Binding-site contacts:
Ligand atom CL1 contacts residue PRO47 of chain 1.B at 3.3 Å.
Ligand atom S24 contacts residue GLU205 of chain 1.B at 3.6 Å.
Ligand atom O28 contacts residue GLN79 of chain 1.B at 3.3 Å.
Ligand atom C04 contacts residue TYR87 of chain 1.A at 3.7 Å (hydrophobic).
Ligand atom C21 contacts residue PHE145 of chain 1.B at 3.5 Å (hydrophobic).
Ligand atom O26 contacts residue MET176 of chain 1.B at 3.1 Å.
Ligand atom C20 contacts residue PHE145 of chain 1.B at 3.5 Å (hydrophobic).
Ligand atom C05 contacts residue GLN79 of chain 1.B at 3.6 Å.
Ligand atom C07 contacts residue GLN79 of chain 1.B at 3.6 Å.
Ligand atom C12 contacts residue GLN79 of chain 1.B at 3.6 Å.
Ligand atom O26 contacts residue SER177 of chain 1.B at 3.2 Å (h-bond).
Ligand atom C18 contacts residue LEU113 of chain 1.A at 3.5 Å (hydrophobic).
Ligand atom C22 contacts residue LEU113 of chain 1.A at 3.5 Å (hydrophobic).
Ligand atom C15 contacts residue LEU113 of chain 1.A at 3.3 Å (hydrophobic).
Ligand atom O27 contacts residue MET176 of chain 1.B at 2.9 Å (h-bond).
Ligand atom C08 contacts residue TYR87 of chain 1.A at 3.7 Å (hydrophobic).
Ligand atom C01 contacts residue TYR87 of chain 1.A at 3.5 Å (hydrophobic).
Ligand atom O27 contacts residue THR143 of chain 1.B at 3.7 Å.
Ligand atom C22 contacts residue PRO146 of chain 1.B at 3.7 Å (hydrophobic).
Ligand atom O26 contacts residue GLU205 of chain 1.B at 3.6 Å (salt-bridge).
Ligand atom C13 contacts residue ILE111 of chain 1.A at 3.3 Å (hydrophobic).
Ligand atom C10 contacts residue GLN79 of chain 1.B at 3.4 Å.
Ligand atom N09 contacts residue GLN79 of chain 1.B at 3.1 Å (h-bond).
Ligand atom C12 contacts residue SER110 of chain 1.A at 3.5 Å.
Ligand atom C08 contacts residue GLN79 of chain 1.B at 3.5 Å.
Ligand atom C21 contacts residue TYR144 of chain 1.B at 3.5 Å (hydrophobic).
Ligand atom C19 contacts residue GLU205 of chain 1.B at 3.3 Å.
Ligand atom C12 contacts residue PRO146 of chain 1.B at 3.5 Å (hydrophobic).
Ligand atom N23 contacts residue PHE145 of chain 1.B at 3.4 Å (h-bond).
Ligand atom C20 contacts residue GLU205 of chain 1.B at 3.5 Å.
Ligand atom O27 contacts residue LEU174 of chain 1.B at 3.5 Å (h-bond).
Ligand atom C15 contacts residue SER110 of chain 1.A at 3.4 Å.
Ligand atom C17 contacts residue LEU113 of chain 1.A at 3.3 Å (hydrophobic).
Ligand atom C11 contacts residue GLN79 of chain 1.B at 3.1 Å.
Ligand atom CL1 contacts residue PHE91 of chain 1.A at 3.7 Å.
Ligand atom C06 contacts residue TYR87 of chain 1.A at 3.3 Å (hydrophobic).
Ligand atom C25 contacts residue TYR144 of chain 1.B at 3.3 Å (hydrophobic).
Ligand atom C22 contacts residue SER110 of chain 1.A at 3.4 Å.
Ligand atom N23 contacts residue GLU205 of chain 1.B at 2.8 Å (salt-bridge).
Ligand atom C11 contacts residue TYR87 of chain 1.A at 3.7 Å (hydrophobic).

A protein and the small-molecule ligand that binds it are described below.
Small molecule (SMILES): CC(C)N(CCc1ccc(Cl)c(Cl)c1)C[C@H](O)COc1ccc(NS(C)(=O)=O)cc1

Sequence of chain 1.B:
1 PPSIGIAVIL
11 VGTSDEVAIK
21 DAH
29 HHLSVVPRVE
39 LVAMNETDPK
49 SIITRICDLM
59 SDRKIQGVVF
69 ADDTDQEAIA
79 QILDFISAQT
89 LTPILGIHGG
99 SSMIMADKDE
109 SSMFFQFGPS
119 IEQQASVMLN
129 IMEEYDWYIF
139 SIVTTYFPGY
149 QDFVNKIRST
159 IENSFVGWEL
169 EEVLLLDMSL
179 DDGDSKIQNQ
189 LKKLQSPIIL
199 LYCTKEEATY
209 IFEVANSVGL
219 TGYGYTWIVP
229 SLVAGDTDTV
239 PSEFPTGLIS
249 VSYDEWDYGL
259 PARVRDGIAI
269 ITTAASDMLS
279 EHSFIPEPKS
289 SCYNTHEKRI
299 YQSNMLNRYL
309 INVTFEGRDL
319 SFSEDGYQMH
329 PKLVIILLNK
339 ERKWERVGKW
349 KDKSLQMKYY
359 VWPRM

Sequence of chain 1.A:
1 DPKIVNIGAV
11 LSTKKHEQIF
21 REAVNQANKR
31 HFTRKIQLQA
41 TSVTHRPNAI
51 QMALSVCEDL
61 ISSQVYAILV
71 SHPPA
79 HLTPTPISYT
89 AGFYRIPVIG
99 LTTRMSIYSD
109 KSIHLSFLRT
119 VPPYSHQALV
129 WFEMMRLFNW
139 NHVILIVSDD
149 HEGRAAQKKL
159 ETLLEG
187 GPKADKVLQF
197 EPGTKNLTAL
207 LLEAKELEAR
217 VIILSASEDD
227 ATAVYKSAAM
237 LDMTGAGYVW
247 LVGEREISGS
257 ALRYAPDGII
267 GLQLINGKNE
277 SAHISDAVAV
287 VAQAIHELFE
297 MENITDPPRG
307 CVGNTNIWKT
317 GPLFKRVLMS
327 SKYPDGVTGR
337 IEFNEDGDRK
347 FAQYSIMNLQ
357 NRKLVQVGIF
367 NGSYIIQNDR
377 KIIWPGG